Sequence of chain 1.F:
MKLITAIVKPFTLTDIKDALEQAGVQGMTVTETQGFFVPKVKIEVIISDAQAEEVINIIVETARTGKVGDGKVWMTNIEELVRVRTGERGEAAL

Sequence of chain 1.C:
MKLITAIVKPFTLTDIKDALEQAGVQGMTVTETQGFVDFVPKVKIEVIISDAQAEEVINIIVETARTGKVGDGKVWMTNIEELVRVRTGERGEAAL

Sequence of chain 1.A:
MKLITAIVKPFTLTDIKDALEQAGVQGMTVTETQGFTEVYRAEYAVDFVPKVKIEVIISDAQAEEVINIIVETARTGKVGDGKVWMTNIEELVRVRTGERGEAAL

Binding-site contacts:
Ligand atom O5' contacts residue TYR51 of chain 1.A at 2.3 Å (h-bond).
Ligand atom C6 contacts residue TYR51 of chain 1.A at 4.2 Å (hydrophobic).
Ligand atom C8 contacts residue PRO10 of chain 1.C at 4.0 Å (hydrophobic).
Ligand atom O4' contacts residue PHE11 of chain 1.F at 3.8 Å.
Ligand atom C5' contacts residue PHE11 of chain 1.C at 3.5 Å (hydrophobic).
Ligand atom OP1 contacts residue TYR51 of chain 1.A at 2.9 Å (h-bond).
Ligand atom O5' contacts residue PHE11 of chain 1.F at 4.0 Å.
Ligand atom C6 contacts residue ALA52 of chain 1.A at 3.3 Å (hydrophobic).
Ligand atom C4 contacts residue PRO10 of chain 1.F at 4.2 Å (hydrophobic).
Ligand atom N7 contacts residue PRO10 of chain 1.C at 4.2 Å.
Ligand atom OP2 contacts residue PHE11 of chain 1.C at 3.2 Å.
Ligand atom P contacts residue PHE11 of chain 1.C at 3.9 Å.
Ligand atom N9 contacts residue TYR51 of chain 1.A at 3.9 Å.
Ligand atom C2 contacts residue PRO10 of chain 1.F at 3.9 Å (hydrophobic).
Ligand atom N1 contacts residue PHE55 of chain 1.A at 4.0 Å.
Ligand atom C3' contacts residue PRO10 of chain 1.C at 4.1 Å (hydrophobic).
Ligand atom OP2 contacts residue TYR51 of chain 1.A at 2.4 Å (h-bond).
Ligand atom C3' contacts residue PHE11 of chain 1.C at 4.2 Å (hydrophobic).
Ligand atom O3' contacts residue PHE11 of chain 1.C at 4.3 Å.
Ligand atom C6 contacts residue PHE55 of chain 1.A at 4.3 Å (hydrophobic).
Ligand atom C1' contacts residue PRO10 of chain 1.F at 4.1 Å (hydrophobic).
Ligand atom O3' contacts residue PRO10 of chain 1.C at 3.8 Å.
Ligand atom C5 contacts residue TYR51 of chain 1.A at 3.6 Å (hydrophobic).
Ligand atom N3 contacts residue PRO10 of chain 1.F at 3.4 Å.
Ligand atom N6 contacts residue ALA52 of chain 1.A at 2.8 Å (h-bond).
Ligand atom N6 contacts residue PHE55 of chain 1.A at 3.7 Å.
Ligand atom N6 contacts residue THR14 of chain 1.C at 3.6 Å.
Ligand atom N1 contacts residue ALA52 of chain 1.A at 2.9 Å (h-bond).
Ligand atom N6 contacts residue TYR51 of chain 1.A at 4.0 Å.
Ligand atom C8 contacts residue TYR51 of chain 1.A at 3.7 Å (hydrophobic).
Ligand atom C4 contacts residue TYR51 of chain 1.A at 3.8 Å (hydrophobic).
Ligand atom O2' contacts residue PRO10 of chain 1.C at 3.6 Å.
Ligand atom O4' contacts residue TYR51 of chain 1.A at 3.5 Å.
Ligand atom O5' contacts residue PHE11 of chain 1.C at 4.0 Å.
Ligand atom C2 contacts residue ALA52 of chain 1.A at 4.0 Å (hydrophobic).
Ligand atom OP2 contacts residue TYR46 of chain 1.D at 4.2 Å.
Ligand atom N7 contacts residue TYR51 of chain 1.A at 3.6 Å.
Ligand atom P contacts residue TYR51 of chain 1.A at 1.6 Å.
Ligand atom OP1 contacts residue PHE11 of chain 1.C at 3.8 Å.
Ligand atom C5' contacts residue TYR51 of chain 1.A at 3.7 Å (hydrophobic).

This protein binds this small molecule.
Small molecule (SMILES): Nc1ncnc2c1ncn2[C@@H]1O[C@H](COP(=O)(O)O)[C@@H](O)[C@@H]1O

Sequence of chain 1.D:
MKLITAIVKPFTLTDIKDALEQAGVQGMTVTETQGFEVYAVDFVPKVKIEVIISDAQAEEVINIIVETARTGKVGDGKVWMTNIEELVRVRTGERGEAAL